Sequence of chain 1.A:
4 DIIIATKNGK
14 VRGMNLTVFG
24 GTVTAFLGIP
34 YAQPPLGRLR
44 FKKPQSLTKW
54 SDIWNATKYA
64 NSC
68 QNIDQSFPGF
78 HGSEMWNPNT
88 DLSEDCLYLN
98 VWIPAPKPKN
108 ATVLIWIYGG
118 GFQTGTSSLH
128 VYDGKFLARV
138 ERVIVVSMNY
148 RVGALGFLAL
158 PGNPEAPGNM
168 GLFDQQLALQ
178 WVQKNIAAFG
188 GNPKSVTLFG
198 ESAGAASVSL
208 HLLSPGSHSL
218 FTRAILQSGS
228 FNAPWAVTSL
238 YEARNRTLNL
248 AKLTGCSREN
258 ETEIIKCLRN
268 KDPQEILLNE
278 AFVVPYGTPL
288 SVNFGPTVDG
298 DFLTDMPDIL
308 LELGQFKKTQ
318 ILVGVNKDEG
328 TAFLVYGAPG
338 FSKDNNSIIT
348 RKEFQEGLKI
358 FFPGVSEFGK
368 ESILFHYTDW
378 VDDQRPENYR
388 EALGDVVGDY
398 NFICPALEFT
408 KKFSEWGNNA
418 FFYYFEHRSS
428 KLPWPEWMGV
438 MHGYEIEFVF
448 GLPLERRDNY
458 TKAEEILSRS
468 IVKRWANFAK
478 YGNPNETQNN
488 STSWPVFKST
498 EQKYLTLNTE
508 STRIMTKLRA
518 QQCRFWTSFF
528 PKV

A small-molecule ligand and the protein it binds are described below.
Small molecule (SMILES): CC(=O)N[C@H]1[C@H](O[C@H]2[C@H](O)[C@@H](NC(C)=O)CO[C@@H]2CO[C@H]2O[C@@H](C)[C@@H](O)[C@@H](O)[C@@H]2O)O[C@H](CO)[C@@H](O)[C@@H]1O

Sequence of chain 1.B:
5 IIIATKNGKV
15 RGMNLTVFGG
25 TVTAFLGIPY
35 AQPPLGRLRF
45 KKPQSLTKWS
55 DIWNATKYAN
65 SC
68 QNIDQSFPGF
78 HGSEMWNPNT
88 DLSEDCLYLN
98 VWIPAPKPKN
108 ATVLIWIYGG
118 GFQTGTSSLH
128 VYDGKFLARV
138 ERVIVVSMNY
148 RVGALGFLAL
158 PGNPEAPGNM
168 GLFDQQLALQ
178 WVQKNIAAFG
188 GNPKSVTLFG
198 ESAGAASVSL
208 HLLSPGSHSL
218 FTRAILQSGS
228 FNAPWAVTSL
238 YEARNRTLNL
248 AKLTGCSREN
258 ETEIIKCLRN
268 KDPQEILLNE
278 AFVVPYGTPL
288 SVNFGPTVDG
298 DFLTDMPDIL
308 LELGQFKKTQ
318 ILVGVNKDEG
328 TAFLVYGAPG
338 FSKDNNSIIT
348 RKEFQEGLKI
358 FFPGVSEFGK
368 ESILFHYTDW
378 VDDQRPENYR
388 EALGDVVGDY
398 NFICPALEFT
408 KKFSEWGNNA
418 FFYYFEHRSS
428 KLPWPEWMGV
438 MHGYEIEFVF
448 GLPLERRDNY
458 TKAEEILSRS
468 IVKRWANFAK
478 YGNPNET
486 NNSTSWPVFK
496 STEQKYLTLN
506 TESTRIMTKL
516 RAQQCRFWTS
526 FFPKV

Binding-site contacts:
Ligand atom O4 contacts residue GLU483 of chain 1.A at 4.5 Å.
Ligand atom C8 contacts residue GLY76 of chain 1.B at 4.2 Å.
Ligand atom C4 contacts residue ASN487 of chain 1.A at 4.0 Å.
Ligand atom O7 contacts residue ASN487 of chain 1.A at 3.8 Å.
Ligand atom C3 contacts residue THR509 of chain 1.A at 4.4 Å.
Ligand atom C2 contacts residue ASN487 of chain 1.A at 4.2 Å.
Ligand atom C3 contacts residue ASN487 of chain 1.A at 4.0 Å.
Ligand atom C6 contacts residue GLU483 of chain 1.A at 4.3 Å.
Ligand atom C5 contacts residue THR509 of chain 1.A at 4.4 Å.
Ligand atom C4 contacts residue THR489 of chain 1.A at 4.0 Å.
Ligand atom O4 contacts residue THR509 of chain 1.A at 4.1 Å.
Ligand atom O4 contacts residue SER488 of chain 1.A at 3.5 Å.
Ligand atom N2 contacts residue ASN487 of chain 1.A at 3.0 Å (h-bond).
Ligand atom O3 contacts residue PRO75 of chain 1.B at 4.3 Å.
Ligand atom O3 contacts residue THR489 of chain 1.A at 2.8 Å (h-bond).
Ligand atom C3 contacts residue THR489 of chain 1.A at 3.8 Å.
Ligand atom O4 contacts residue ASN487 of chain 1.A at 3.9 Å.
Ligand atom C6 contacts residue ASN487 of chain 1.A at 4.1 Å.
Ligand atom C2 contacts residue ASN487 of chain 1.A at 2.8 Å.
Ligand atom O5 contacts residue ASN487 of chain 1.A at 4.5 Å.
Ligand atom C8 contacts residue ASN487 of chain 1.A at 4.2 Å.
Ligand atom O2 contacts residue ASN487 of chain 1.A at 4.2 Å.
Ligand atom C5 contacts residue ASN487 of chain 1.A at 3.1 Å.
Ligand atom C4 contacts residue THR509 of chain 1.A at 3.6 Å.
Ligand atom O4 contacts residue THR489 of chain 1.A at 3.3 Å (h-bond).
Ligand atom C7 contacts residue ASN487 of chain 1.A at 3.5 Å.
Ligand atom O6 contacts residue ASN487 of chain 1.A at 3.5 Å (h-bond).
Ligand atom O3 contacts residue SER488 of chain 1.A at 3.9 Å.
Ligand atom O5 contacts residue ASN487 of chain 1.A at 1.8 Å (h-bond).
Ligand atom C1 contacts residue ASN487 of chain 1.A at 1.6 Å.